Binding-site contacts:
Ligand atom O08 contacts residue LYS346 of chain 1.B at 3.5 Å.
Ligand atom C03 contacts residue ASP335 of chain 1.B at 4.1 Å.
Ligand atom N09 contacts residue SER319 of chain 1.B at 4.3 Å.
Ligand atom C03 contacts residue LEU321 of chain 1.B at 3.8 Å (hydrophobic).
Ligand atom C05 contacts residue LYS346 of chain 1.B at 4.2 Å.
Ligand atom C01 contacts residue GLY334 of chain 1.B at 3.5 Å.
Ligand atom C03 contacts residue GLU331 of chain 1.B at 4.5 Å.
Ligand atom C16 contacts residue LYS346 of chain 1.B at 3.5 Å.
Ligand atom C17 contacts residue PHE344 of chain 1.B at 3.7 Å (hydrophobic).
Ligand atom O15 contacts residue ILE320 of chain 1.B at 4.3 Å.
Ligand atom C02 contacts residue LEU321 of chain 1.B at 3.8 Å (hydrophobic).
Ligand atom C01 contacts residue ASP335 of chain 1.B at 4.1 Å.
Ligand atom C04 contacts residue GLU331 of chain 1.B at 4.5 Å.
Ligand atom C01 contacts residue GLU338 of chain 1.B at 4.0 Å.
Ligand atom C16 contacts residue LEU321 of chain 1.B at 3.9 Å (hydrophobic).
Ligand atom C13 contacts residue ILE320 of chain 1.B at 4.0 Å (hydrophobic).
Ligand atom C01 contacts residue LYS346 of chain 1.B at 4.1 Å.
Ligand atom C01 contacts residue PHE344 of chain 1.B at 3.9 Å (hydrophobic).
Ligand atom C06 contacts residue ILE320 of chain 1.B at 4.1 Å (hydrophobic).
Ligand atom O08 contacts residue SER319 of chain 1.B at 3.9 Å.
Ligand atom C02 contacts residue PHE344 of chain 1.B at 4.5 Å (hydrophobic).
Ligand atom C07 contacts residue SER319 of chain 1.B at 3.7 Å.
Ligand atom O15 contacts residue SER319 of chain 1.B at 4.2 Å.
Ligand atom C02 contacts residue LYS346 of chain 1.B at 4.1 Å.
Ligand atom C06 contacts residue SER319 of chain 1.B at 3.7 Å.
Ligand atom C14 contacts residue ILE320 of chain 1.B at 3.7 Å (hydrophobic).
Ligand atom C17 contacts residue LEU321 of chain 1.B at 3.9 Å (hydrophobic).
Ligand atom O15 contacts residue LEU347 of chain 1.B at 4.3 Å.
Ligand atom C01 contacts residue LEU321 of chain 1.B at 4.4 Å (hydrophobic).
Ligand atom C05 contacts residue LEU321 of chain 1.B at 3.9 Å (hydrophobic).
Ligand atom C04 contacts residue LEU321 of chain 1.B at 4.0 Å (hydrophobic).
Ligand atom C07 contacts residue LYS346 of chain 1.B at 4.4 Å.
Ligand atom C17 contacts residue LYS346 of chain 1.B at 3.6 Å.
Ligand atom C06 contacts residue LEU321 of chain 1.B at 4.3 Å (hydrophobic).

Sequence of chain 1.B:
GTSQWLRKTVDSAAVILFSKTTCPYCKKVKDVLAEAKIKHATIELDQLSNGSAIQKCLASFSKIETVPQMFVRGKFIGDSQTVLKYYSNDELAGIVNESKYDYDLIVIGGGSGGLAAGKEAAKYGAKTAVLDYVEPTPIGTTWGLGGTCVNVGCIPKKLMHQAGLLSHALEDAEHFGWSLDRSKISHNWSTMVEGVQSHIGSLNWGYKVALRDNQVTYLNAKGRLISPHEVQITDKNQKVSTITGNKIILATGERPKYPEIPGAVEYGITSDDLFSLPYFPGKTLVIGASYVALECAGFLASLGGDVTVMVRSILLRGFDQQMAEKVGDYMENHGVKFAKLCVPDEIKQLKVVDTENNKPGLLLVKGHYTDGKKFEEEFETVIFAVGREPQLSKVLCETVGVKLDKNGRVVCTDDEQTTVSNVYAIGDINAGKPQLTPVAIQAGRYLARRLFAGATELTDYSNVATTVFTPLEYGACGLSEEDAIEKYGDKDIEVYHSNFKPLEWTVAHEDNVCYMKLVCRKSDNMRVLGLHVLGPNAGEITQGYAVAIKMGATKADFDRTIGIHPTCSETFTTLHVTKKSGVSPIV

This small molecule binds to this protein.
Small molecule (SMILES): Cc1ccc(CC(=O)NC[C@@H]2CCCO2)cc1